The small molecule below binds the protein below.
Small molecule (SMILES): CC(=O)CSCCS(=O)(=O)O

Sequence of chain 1.A:
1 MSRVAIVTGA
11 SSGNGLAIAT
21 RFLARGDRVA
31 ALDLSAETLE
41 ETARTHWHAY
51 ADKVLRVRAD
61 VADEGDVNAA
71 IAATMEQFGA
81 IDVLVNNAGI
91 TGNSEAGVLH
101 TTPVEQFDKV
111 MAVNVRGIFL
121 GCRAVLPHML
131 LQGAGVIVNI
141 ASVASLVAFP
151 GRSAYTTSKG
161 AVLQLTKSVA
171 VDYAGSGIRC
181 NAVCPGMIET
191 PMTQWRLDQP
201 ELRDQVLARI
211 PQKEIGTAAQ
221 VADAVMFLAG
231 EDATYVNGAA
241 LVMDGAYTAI

Binding-site contacts:
Ligand atom OAB contacts residue TRP195 of chain 1.A at 3.5 Å.
Ligand atom CAG contacts residue ARG152 of chain 1.A at 3.9 Å.
Ligand atom OAB contacts residue PHE149 of chain 1.A at 4.3 Å.
Ligand atom CAF contacts residue THR91 of chain 1.A at 4.2 Å.
Ligand atom OAC contacts residue MET187 of chain 1.A at 4.3 Å.
Ligand atom CAJ contacts residue PHE149 of chain 1.A at 3.0 Å (hydrophobic).
Ligand atom CAK contacts residue TYR155 of chain 1.A at 3.7 Å (hydrophobic).
Ligand atom CAJ contacts residue SER142 of chain 1.A at 4.1 Å.
Ligand atom OAL contacts residue THR91 of chain 1.A at 3.4 Å.
Ligand atom CAI contacts residue TYR155 of chain 1.A at 4.4 Å (hydrophobic).
Ligand atom CAG contacts residue PHE149 of chain 1.A at 4.3 Å (hydrophobic).
Ligand atom OAC contacts residue GLY186 of chain 1.A at 3.9 Å.
Ligand atom CAK contacts residue PHE149 of chain 1.A at 3.1 Å (hydrophobic).
Ligand atom CAJ contacts residue VAL143 of chain 1.A at 4.4 Å (hydrophobic).
Ligand atom CAK contacts residue ALA144 of chain 1.A at 3.1 Å (hydrophobic).
Ligand atom OAD contacts residue TRP195 of chain 1.A at 2.9 Å (h-bond).
Ligand atom OAL contacts residue TRP195 of chain 1.A at 3.0 Å (h-bond).
Ligand atom OAD contacts residue THR193 of chain 1.A at 4.0 Å.
Ligand atom OAL contacts residue MET192 of chain 1.A at 3.6 Å.
Ligand atom SAE contacts residue THR91 of chain 1.A at 4.4 Å.
Ligand atom CAF contacts residue ARG196 of chain 1.A at 4.5 Å.
Ligand atom OAB contacts residue ARG196 of chain 1.A at 2.8 Å (salt-bridge).
Ligand atom CAK contacts residue VAL143 of chain 1.A at 4.2 Å (hydrophobic).
Ligand atom SAE contacts residue TRP195 of chain 1.A at 3.5 Å (h-bond).
Ligand atom OAD contacts residue ARG196 of chain 1.A at 2.9 Å (salt-bridge).
Ligand atom CAF contacts residue THR193 of chain 1.A at 4.0 Å.
Ligand atom CAK contacts residue SER142 of chain 1.A at 3.6 Å.
Ligand atom OAB contacts residue ARG152 of chain 1.A at 3.2 Å (salt-bridge).
Ligand atom SAE contacts residue ARG196 of chain 1.A at 3.6 Å.
Ligand atom OAC contacts residue VAL143 of chain 1.A at 3.7 Å.
Ligand atom SAH contacts residue TYR155 of chain 1.A at 3.2 Å.
Ligand atom CAI contacts residue PHE149 of chain 1.A at 3.2 Å (hydrophobic).
Ligand atom OAC contacts residue SER142 of chain 1.A at 4.1 Å.
Ligand atom OAD contacts residue MET192 of chain 1.A at 4.2 Å.
Ligand atom CAJ contacts residue TYR155 of chain 1.A at 4.2 Å (hydrophobic).
Ligand atom OAL contacts residue ARG152 of chain 1.A at 3.2 Å (salt-bridge).
Ligand atom OAC contacts residue PHE149 of chain 1.A at 3.5 Å.
Ligand atom CAI contacts residue MET187 of chain 1.A at 4.1 Å (hydrophobic).
Ligand atom SAE contacts residue ARG152 of chain 1.A at 4.0 Å.
Ligand atom CAG contacts residue THR91 of chain 1.A at 4.0 Å.